The small molecule below binds the protein below.
Small molecule (SMILES): CCCCCC[C@H]([C@H](C)O)n1cnc2c(N)ncnc21

Binding-site contacts:
Ligand atom C40 contacts residue HIS81 of chain 1.D at 4.0 Å.
Ligand atom C14 contacts residue PHE287 of chain 1.D at 4.1 Å (hydrophobic).
Ligand atom C2 contacts residue ILE251 of chain 1.D at 3.6 Å (hydrophobic).
Ligand atom N15 contacts residue PHE287 of chain 1.D at 3.7 Å.
Ligand atom C14 contacts residue LEU234 of chain 1.D at 3.8 Å (hydrophobic).
Ligand atom C31 contacts residue THR230 of chain 1.D at 3.9 Å.
Ligand atom N6 contacts residue PHE287 of chain 1.D at 3.7 Å.
Ligand atom C40 contacts residue ILE251 of chain 1.D at 4.0 Å (hydrophobic).
Ligand atom N13 contacts residue PHE287 of chain 1.D at 4.0 Å.
Ligand atom C36 contacts residue PHE255 of chain 1.D at 4.2 Å (hydrophobic).
Ligand atom C34 contacts residue HIS198 of chain 1.D at 3.8 Å.
Ligand atom C34 contacts residue LEU195 of chain 1.D at 3.7 Å (hydrophobic).
Ligand atom C34 contacts residue ILE295 of chain 1.D at 3.7 Å (hydrophobic).
Ligand atom C3 contacts residue PHE287 of chain 1.D at 3.6 Å (hydrophobic).
Ligand atom C1 contacts residue GLN284 of chain 1.D at 3.7 Å.
Ligand atom C30 contacts residue LEU195 of chain 1.D at 3.8 Å (hydrophobic).
Ligand atom C34 contacts residue ILE291 of chain 1.D at 3.8 Å (hydrophobic).
Ligand atom N15 contacts residue ILE251 of chain 1.D at 3.7 Å.
Ligand atom C5 contacts residue PHE287 of chain 1.D at 3.8 Å (hydrophobic).
Ligand atom C1 contacts residue ILE251 of chain 1.D at 3.7 Å (hydrophobic).
Ligand atom N15 contacts residue LEU234 of chain 1.D at 4.0 Å.
Ligand atom C31 contacts residue THR193 of chain 1.D at 4.1 Å.
Ligand atom C34 contacts residue THR230 of chain 1.D at 3.5 Å.
Ligand atom C40 contacts residue PHE255 of chain 1.D at 3.8 Å (hydrophobic).
Ligand atom C2 contacts residue PHE287 of chain 1.D at 3.4 Å (hydrophobic).
Ligand atom C31 contacts residue LEU195 of chain 1.D at 3.8 Å (hydrophobic).
Ligand atom N24 contacts residue GLN237 of chain 1.D at 3.2 Å (h-bond).
Ligand atom O38 contacts residue HIS81 of chain 1.D at 3.3 Å (h-bond).
Ligand atom C30 contacts residue LEU234 of chain 1.D at 4.1 Å (hydrophobic).
Ligand atom N6 contacts residue GLN284 of chain 1.D at 2.8 Å (h-bond).
Ligand atom C1 contacts residue PHE287 of chain 1.D at 3.4 Å (hydrophobic).
Ligand atom C34 contacts residue LEU234 of chain 1.D at 4.1 Å (hydrophobic).
Ligand atom C5 contacts residue GLN284 of chain 1.D at 3.5 Å.
Ligand atom N24 contacts residue GLN284 of chain 1.D at 3.1 Å (h-bond).
Ligand atom N24 contacts residue ILE251 of chain 1.D at 3.7 Å.
Ligand atom C28 contacts residue LEU195 of chain 1.D at 4.1 Å (hydrophobic).
Ligand atom N24 contacts residue PHE287 of chain 1.D at 3.5 Å.
Ligand atom N4 contacts residue PHE287 of chain 1.D at 3.7 Å.
Ligand atom N4 contacts residue PHE255 of chain 1.D at 3.9 Å.
Ligand atom C5 contacts residue PHE255 of chain 1.D at 4.2 Å (hydrophobic).

Sequence of chain 1.D:
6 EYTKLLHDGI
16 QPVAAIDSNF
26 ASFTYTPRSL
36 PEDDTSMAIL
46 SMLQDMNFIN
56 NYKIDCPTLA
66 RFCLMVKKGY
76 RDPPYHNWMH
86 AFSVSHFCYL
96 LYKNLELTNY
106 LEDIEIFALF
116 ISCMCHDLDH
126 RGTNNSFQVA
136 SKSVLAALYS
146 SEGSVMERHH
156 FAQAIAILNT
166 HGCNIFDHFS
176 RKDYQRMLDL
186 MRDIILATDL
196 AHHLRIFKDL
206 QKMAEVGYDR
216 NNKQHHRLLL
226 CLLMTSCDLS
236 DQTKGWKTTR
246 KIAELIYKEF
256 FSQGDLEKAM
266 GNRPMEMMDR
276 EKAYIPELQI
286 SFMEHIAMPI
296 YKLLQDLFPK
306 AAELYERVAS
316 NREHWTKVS